This small molecule binds to this protein.
Small molecule (SMILES): CC(C)C[C@H](NC(=O)[C@H](CC1=c2ccccc2=NC1)NC(=O)[C@H](C)NC(=O)[C@@H]1CCCN1C(=O)[C@H](C)N)C(=O)N[C@@H](Cc1ccccc1)C(=O)N[C@@H](CCC(=O)O)C(=O)N[C@@H](C)C=O

Sequence of chain 4.A:
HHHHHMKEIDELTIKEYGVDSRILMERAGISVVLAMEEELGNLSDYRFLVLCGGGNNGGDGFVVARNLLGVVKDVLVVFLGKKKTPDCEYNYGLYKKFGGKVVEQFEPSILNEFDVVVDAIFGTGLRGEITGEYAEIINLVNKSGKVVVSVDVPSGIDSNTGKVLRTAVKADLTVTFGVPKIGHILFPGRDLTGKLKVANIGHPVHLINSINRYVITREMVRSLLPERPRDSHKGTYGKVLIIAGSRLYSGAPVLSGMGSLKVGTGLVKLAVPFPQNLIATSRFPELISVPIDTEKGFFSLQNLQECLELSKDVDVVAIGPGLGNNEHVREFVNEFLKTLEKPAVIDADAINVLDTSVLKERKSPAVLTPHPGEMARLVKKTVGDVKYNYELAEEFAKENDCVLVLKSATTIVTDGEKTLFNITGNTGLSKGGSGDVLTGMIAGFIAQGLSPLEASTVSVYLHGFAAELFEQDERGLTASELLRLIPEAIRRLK

Binding-site contacts:
Ligand atom CZ contacts residue SER38 of chain 4.A at 3.4 Å.
Ligand atom N contacts residue GLU44 of chain 7.A at 3.0 Å (salt-bridge).
Ligand atom C contacts residue ASN49 of chain 7.A at 3.5 Å.
Ligand atom CE2 contacts residue GLU45 of chain 4.A at 3.4 Å.
Ligand atom CA contacts residue VAL205 of chain 4.A at 3.8 Å (hydrophobic).
Ligand atom CE3 contacts residue LEU41 of chain 7.A at 3.8 Å (hydrophobic).
Ligand atom CA contacts residue GLU44 of chain 7.A at 3.8 Å.
Ligand atom CB contacts residue GLU44 of chain 7.A at 3.5 Å.
Ligand atom CZ contacts residue ALA42 of chain 4.A at 3.6 Å (hydrophobic).
Ligand atom NE1 contacts residue ASN74 of chain 7.A at 3.0 Å (h-bond).
Ligand atom CH2 contacts residue ARG34 of chain 4.A at 3.5 Å.
Ligand atom O contacts residue ASN207 of chain 4.A at 3.2 Å (h-bond).
Ligand atom CD2 contacts residue LEU41 of chain 4.A at 3.7 Å (hydrophobic).
Ligand atom O contacts residue GLU44 of chain 7.A at 3.8 Å.
Ligand atom N contacts residue GLU44 of chain 7.A at 2.9 Å (salt-bridge).
Ligand atom CZ2 contacts residue ARG34 of chain 4.A at 3.5 Å.
Ligand atom O contacts residue VAL205 of chain 4.A at 2.9 Å (h-bond).
Ligand atom CZ2 contacts residue ASN74 of chain 7.A at 3.6 Å.
Ligand atom CB contacts residue GLU44 of chain 7.A at 3.0 Å.
Ligand atom CZ2 contacts residue ASN207 of chain 4.A at 3.7 Å.
Ligand atom O contacts residue ASN49 of chain 7.A at 2.8 Å (h-bond).
Ligand atom CD2 contacts residue VAL40 of chain 7.A at 3.5 Å (hydrophobic).
Ligand atom C contacts residue LEU203 of chain 4.A at 3.7 Å (hydrophobic).
Ligand atom N contacts residue VAL205 of chain 4.A at 2.8 Å (h-bond).
Ligand atom CD2 contacts residue GLU45 of chain 4.A at 3.3 Å.
Ligand atom CD1 contacts residue ASN207 of chain 4.A at 3.4 Å.
Ligand atom O contacts residue ASN207 of chain 4.A at 2.8 Å (h-bond).
Ligand atom C contacts residue GLU44 of chain 7.A at 3.1 Å.
Ligand atom CE2 contacts residue ASN207 of chain 4.A at 3.5 Å.
Ligand atom CA contacts residue VAL205 of chain 4.A at 3.2 Å (hydrophobic).
Ligand atom CH2 contacts residue ILE37 of chain 7.A at 3.8 Å (hydrophobic).
Ligand atom NE1 contacts residue ASN207 of chain 4.A at 3.5 Å (h-bond).
Ligand atom CD1 contacts residue ASN74 of chain 7.A at 3.7 Å.
Ligand atom CE2 contacts residue VAL40 of chain 7.A at 3.7 Å (hydrophobic).
Ligand atom CA contacts residue GLU44 of chain 7.A at 3.3 Å.
Ligand atom CG contacts residue VAL40 of chain 7.A at 3.6 Å (hydrophobic).
Ligand atom O contacts residue LYS204 of chain 4.A at 3.8 Å.
Ligand atom C contacts residue VAL205 of chain 4.A at 3.5 Å (hydrophobic).
Ligand atom O contacts residue VAL205 of chain 4.A at 3.6 Å (h-bond).
Ligand atom O contacts residue ALA206 of chain 4.A at 3.2 Å.

Sequence of chain 7.A:
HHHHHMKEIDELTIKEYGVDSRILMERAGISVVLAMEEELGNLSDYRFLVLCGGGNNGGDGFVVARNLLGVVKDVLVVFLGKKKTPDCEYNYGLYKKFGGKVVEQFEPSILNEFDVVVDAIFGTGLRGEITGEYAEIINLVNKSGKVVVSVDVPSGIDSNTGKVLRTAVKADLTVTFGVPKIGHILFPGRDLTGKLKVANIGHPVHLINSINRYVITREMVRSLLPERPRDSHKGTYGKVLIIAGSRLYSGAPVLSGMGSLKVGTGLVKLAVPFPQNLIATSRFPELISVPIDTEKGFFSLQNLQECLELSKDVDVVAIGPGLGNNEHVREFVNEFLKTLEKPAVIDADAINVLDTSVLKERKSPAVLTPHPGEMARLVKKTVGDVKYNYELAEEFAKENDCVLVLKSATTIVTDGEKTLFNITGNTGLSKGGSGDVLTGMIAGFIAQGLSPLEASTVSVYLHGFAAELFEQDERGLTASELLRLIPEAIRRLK